This protein binds this small molecule.
Small molecule (SMILES): CC(=O)N[C@@H]1[C@@H](O)[C@H](O)[C@@H](CO)O[C@H]1O

Sequence of chain 1.A:
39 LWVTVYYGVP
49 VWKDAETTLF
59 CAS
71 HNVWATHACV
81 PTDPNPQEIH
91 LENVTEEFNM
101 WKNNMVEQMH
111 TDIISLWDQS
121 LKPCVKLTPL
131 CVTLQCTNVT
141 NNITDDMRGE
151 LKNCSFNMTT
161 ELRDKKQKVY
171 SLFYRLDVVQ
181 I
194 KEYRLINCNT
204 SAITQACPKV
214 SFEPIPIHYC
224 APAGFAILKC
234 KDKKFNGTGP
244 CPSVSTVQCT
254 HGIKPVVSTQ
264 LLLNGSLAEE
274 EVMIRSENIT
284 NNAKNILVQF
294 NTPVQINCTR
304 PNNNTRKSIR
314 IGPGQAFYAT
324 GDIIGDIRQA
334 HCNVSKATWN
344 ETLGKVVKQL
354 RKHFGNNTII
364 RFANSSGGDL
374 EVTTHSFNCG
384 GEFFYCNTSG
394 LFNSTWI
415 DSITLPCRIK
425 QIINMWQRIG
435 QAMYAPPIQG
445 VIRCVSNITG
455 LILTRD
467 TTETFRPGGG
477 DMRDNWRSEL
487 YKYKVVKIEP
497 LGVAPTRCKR

Binding-site contacts:
Ligand atom N2 contacts residue ASN343 of chain 1.A at 2.9 Å (h-bond).
Ligand atom C8 contacts residue LYS339 of chain 1.A at 4.3 Å.
Ligand atom C6 contacts residue TRP399 of chain 1.A at 4.2 Å (hydrophobic).
Ligand atom O5 contacts residue TRP399 of chain 1.A at 3.9 Å.
Ligand atom O7 contacts residue ASN343 of chain 1.A at 3.1 Å (h-bond).
Ligand atom C8 contacts residue ALA340 of chain 1.A at 4.5 Å (hydrophobic).
Ligand atom C5 contacts residue ASN343 of chain 1.A at 3.8 Å.
Ligand atom C3 contacts residue ASN343 of chain 1.A at 3.9 Å.
Ligand atom C2 contacts residue ASN343 of chain 1.A at 2.5 Å.
Ligand atom O5 contacts residue ASN343 of chain 1.A at 2.5 Å (h-bond).
Ligand atom C4 contacts residue ASN343 of chain 1.A at 4.4 Å.
Ligand atom O6 contacts residue TRP399 of chain 1.A at 3.2 Å.
Ligand atom C7 contacts residue ASN343 of chain 1.A at 3.2 Å.
Ligand atom C8 contacts residue ASN343 of chain 1.A at 4.2 Å.
Ligand atom C1 contacts residue ASN343 of chain 1.A at 1.5 Å.